A small-molecule ligand and the protein it binds are described below.
Small molecule (SMILES): CC(=O)N[C@@H]1[C@@H](O)[C@H](O)[C@@H](CO)O[C@H]1O

Binding-site contacts:
Ligand atom C1 contacts residue ASN11 of chain 3.A at 1.5 Å.
Ligand atom C2 contacts residue ASN11 of chain 3.A at 2.5 Å.
Ligand atom N2 contacts residue ASN11 of chain 3.A at 2.9 Å (h-bond).
Ligand atom C7 contacts residue ASN11 of chain 3.A at 2.9 Å.
Ligand atom O7 contacts residue ASN11 of chain 3.A at 3.5 Å (h-bond).
Ligand atom C5 contacts residue ASN11 of chain 3.A at 3.7 Å.
Ligand atom C8 contacts residue ASN11 of chain 3.A at 3.2 Å.
Ligand atom C4 contacts residue ASN11 of chain 3.A at 4.3 Å.
Ligand atom C3 contacts residue ASN11 of chain 3.A at 3.8 Å.
Ligand atom O5 contacts residue ASN11 of chain 3.A at 2.4 Å (h-bond).

Sequence of chain 3.A:
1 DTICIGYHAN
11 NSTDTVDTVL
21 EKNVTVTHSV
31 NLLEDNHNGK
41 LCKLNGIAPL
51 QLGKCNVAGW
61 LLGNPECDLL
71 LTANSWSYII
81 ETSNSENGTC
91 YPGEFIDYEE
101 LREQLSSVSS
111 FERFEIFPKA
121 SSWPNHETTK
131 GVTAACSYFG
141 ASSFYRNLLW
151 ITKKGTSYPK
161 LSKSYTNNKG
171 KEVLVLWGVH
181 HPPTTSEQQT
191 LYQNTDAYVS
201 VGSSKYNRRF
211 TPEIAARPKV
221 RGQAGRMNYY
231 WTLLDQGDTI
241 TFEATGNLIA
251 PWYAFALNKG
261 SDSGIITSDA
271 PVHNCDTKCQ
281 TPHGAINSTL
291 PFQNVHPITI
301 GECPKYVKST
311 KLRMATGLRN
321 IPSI